This small molecule binds to this protein.
Small molecule (SMILES): CC(=O)N[C@H]1[C@H](O[C@H]2[C@H](O)[C@@H](NC(C)=O)CO[C@@H]2CO)O[C@H](CO)[C@@H](O)[C@@H]1O

Sequence of chain 1.E:
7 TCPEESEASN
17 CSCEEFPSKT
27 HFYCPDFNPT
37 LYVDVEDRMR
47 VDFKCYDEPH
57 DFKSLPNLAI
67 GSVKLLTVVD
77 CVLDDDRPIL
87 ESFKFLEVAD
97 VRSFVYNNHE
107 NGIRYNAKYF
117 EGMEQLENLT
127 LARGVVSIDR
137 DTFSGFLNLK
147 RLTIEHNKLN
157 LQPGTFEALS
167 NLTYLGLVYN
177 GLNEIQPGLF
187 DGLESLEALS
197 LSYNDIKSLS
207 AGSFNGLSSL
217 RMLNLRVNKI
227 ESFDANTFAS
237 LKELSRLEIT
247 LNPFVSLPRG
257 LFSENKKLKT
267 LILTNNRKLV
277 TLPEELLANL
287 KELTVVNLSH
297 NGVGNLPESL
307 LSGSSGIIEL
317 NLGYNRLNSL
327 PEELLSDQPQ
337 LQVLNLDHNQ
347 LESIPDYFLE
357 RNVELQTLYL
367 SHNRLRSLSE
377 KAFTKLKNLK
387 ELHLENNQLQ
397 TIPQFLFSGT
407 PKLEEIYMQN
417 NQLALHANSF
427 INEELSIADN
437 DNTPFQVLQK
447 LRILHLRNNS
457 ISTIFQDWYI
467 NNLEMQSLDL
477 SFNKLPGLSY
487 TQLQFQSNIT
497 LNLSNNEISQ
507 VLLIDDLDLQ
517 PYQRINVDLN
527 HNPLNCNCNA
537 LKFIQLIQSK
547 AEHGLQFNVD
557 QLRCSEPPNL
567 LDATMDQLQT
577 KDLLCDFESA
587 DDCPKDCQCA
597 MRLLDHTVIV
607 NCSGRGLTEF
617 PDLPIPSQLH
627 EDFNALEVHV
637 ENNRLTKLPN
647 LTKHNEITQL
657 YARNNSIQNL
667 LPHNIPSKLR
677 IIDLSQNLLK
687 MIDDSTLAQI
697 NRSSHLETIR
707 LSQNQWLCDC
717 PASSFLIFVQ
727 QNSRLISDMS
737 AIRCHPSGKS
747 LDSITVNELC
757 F

Binding-site contacts:
Ligand atom C2 contacts residue LEU143 of chain 1.E at 4.2 Å (hydrophobic).
Ligand atom C7 contacts residue LEU143 of chain 1.E at 3.4 Å (hydrophobic).
Ligand atom O7 contacts residue LEU143 of chain 1.E at 2.8 Å (h-bond).
Ligand atom C8 contacts residue LEU143 of chain 1.E at 4.2 Å (hydrophobic).
Ligand atom N2 contacts residue LEU143 of chain 1.E at 4.1 Å.
Ligand atom O6 contacts residue ASN167 of chain 1.E at 4.4 Å.
Ligand atom C8 contacts residue ALA164 of chain 1.E at 3.9 Å (hydrophobic).
Ligand atom C7 contacts residue ASN167 of chain 1.E at 3.0 Å.
Ligand atom O7 contacts residue ASN144 of chain 1.E at 3.8 Å.
Ligand atom O5 contacts residue ASN167 of chain 1.E at 2.3 Å (h-bond).
Ligand atom C2 contacts residue ASN167 of chain 1.E at 2.5 Å.
Ligand atom C8 contacts residue SER166 of chain 1.E at 3.8 Å.
Ligand atom C4 contacts residue ASN167 of chain 1.E at 4.2 Å.
Ligand atom C8 contacts residue ASN167 of chain 1.E at 4.3 Å.
Ligand atom C5 contacts residue ASN167 of chain 1.E at 3.6 Å.
Ligand atom C7 contacts residue SER166 of chain 1.E at 4.3 Å.
Ligand atom N2 contacts residue ASN167 of chain 1.E at 2.9 Å (h-bond).
Ligand atom O7 contacts residue ASN167 of chain 1.E at 2.5 Å (h-bond).
Ligand atom C1 contacts residue ASN167 of chain 1.E at 1.4 Å.
Ligand atom C3 contacts residue ASN167 of chain 1.E at 3.8 Å.